A small-molecule ligand and the protein it binds are described below.
Small molecule (SMILES): Nc1ncnc2c1ncn2[C@@H]1O[C@H](CO[P](=O)(O)O[P](=O)(O)NP(=O)(O)O)[C@@H](O)[C@H]1O

Sequence of chain 1.A:
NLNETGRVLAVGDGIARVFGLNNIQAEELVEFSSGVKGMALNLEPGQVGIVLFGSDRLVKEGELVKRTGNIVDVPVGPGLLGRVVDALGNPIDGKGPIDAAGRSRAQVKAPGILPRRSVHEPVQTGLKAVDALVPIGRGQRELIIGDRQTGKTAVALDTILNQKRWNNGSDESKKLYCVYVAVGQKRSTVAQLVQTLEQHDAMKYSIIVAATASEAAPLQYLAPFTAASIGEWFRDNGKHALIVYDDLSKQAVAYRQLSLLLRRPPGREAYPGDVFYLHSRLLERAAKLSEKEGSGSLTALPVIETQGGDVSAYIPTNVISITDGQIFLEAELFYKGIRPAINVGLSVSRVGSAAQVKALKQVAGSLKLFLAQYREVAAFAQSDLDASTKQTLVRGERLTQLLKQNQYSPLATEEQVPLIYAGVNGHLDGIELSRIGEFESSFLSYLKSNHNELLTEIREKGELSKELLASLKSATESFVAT

Sequence of chain 1.D:
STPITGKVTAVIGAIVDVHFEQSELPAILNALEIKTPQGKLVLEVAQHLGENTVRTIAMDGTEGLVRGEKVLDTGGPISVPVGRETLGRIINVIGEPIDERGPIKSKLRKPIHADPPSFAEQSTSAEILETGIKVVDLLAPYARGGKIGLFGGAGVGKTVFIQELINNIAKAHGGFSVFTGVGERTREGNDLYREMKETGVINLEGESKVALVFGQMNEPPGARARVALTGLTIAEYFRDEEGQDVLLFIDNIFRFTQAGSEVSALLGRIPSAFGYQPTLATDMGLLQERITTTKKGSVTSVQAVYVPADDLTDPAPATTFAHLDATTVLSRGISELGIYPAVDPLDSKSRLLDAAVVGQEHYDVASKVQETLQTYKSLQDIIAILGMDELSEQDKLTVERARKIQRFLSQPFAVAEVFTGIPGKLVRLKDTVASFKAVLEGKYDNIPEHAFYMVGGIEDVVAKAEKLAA

Binding-site contacts:
Ligand atom O3A contacts residue THR175 of chain 1.A at 3.8 Å.
Ligand atom N1 contacts residue GLN434 of chain 1.A at 3.8 Å.
Ligand atom PG contacts residue MG1 of chain 1.CA at 3.6 Å.
Ligand atom O2B contacts residue THR178 of chain 1.A at 3.1 Å (h-bond).
Ligand atom O1A contacts residue ALA179 of chain 1.A at 3.0 Å (h-bond).
Ligand atom O1B contacts residue GLY176 of chain 1.A at 3.4 Å (h-bond).
Ligand atom N3B contacts residue GLN174 of chain 1.A at 3.1 Å (h-bond).
Ligand atom O1G contacts residue GLN174 of chain 1.A at 3.2 Å (h-bond).
Ligand atom O3A contacts residue LYS177 of chain 1.A at 3.5 Å (salt-bridge).
Ligand atom PG contacts residue GLN174 of chain 1.A at 3.8 Å.
Ligand atom C8 contacts residue GLN434 of chain 1.A at 3.5 Å.
Ligand atom C4 contacts residue GLN434 of chain 1.A at 3.6 Å.
Ligand atom N6 contacts residue PRO365 of chain 1.A at 3.7 Å.
Ligand atom O1B contacts residue LYS177 of chain 1.A at 3.0 Å (salt-bridge).
Ligand atom PB contacts residue MG1 of chain 1.CA at 3.6 Å.
Ligand atom C6 contacts residue ARG364 of chain 1.A at 3.8 Å.
Ligand atom PB contacts residue GLY176 of chain 1.A at 3.9 Å.
Ligand atom C6 contacts residue GLN432 of chain 1.A at 3.9 Å.
Ligand atom PA contacts residue GLY176 of chain 1.A at 3.8 Å.
Ligand atom C2 contacts residue ARG364 of chain 1.A at 3.7 Å.
Ligand atom N7 contacts residue ALA179 of chain 1.A at 3.3 Å.
Ligand atom O1B contacts residue THR175 of chain 1.A at 3.5 Å (h-bond).
Ligand atom N1 contacts residue GLN432 of chain 1.A at 3.5 Å (h-bond).
Ligand atom O2G contacts residue MG1 of chain 1.CA at 2.2 Å.
Ligand atom N9 contacts residue GLN434 of chain 1.A at 3.4 Å (h-bond).
Ligand atom O2' contacts residue GLN434 of chain 1.A at 2.6 Å (h-bond).
Ligand atom O3A contacts residue GLY176 of chain 1.A at 3.0 Å (h-bond).
Ligand atom O1G contacts residue GLU330 of chain 1.A at 3.8 Å.
Ligand atom O1A contacts residue GLY176 of chain 1.A at 3.7 Å.
Ligand atom O1A contacts residue THR178 of chain 1.A at 3.6 Å.
Ligand atom O4' contacts residue PHE359 of chain 1.A at 3.3 Å.
Ligand atom C8 contacts residue ALA179 of chain 1.A at 3.5 Å (hydrophobic).
Ligand atom PB contacts residue LYS177 of chain 1.A at 3.7 Å.
Ligand atom C2' contacts residue GLN434 of chain 1.A at 3.3 Å.
Ligand atom O1G contacts residue ARG173 of chain 1.A at 3.7 Å.
Ligand atom C1' contacts residue GLN434 of chain 1.A at 3.7 Å.
Ligand atom N1 contacts residue ARG364 of chain 1.A at 3.6 Å.
Ligand atom O5' contacts residue GLY176 of chain 1.A at 3.5 Å.
Ligand atom O2B contacts residue MG1 of chain 1.CA at 2.2 Å.
Ligand atom N6 contacts residue GLN432 of chain 1.A at 3.4 Å (h-bond).